The protein below binds the small molecule below.
Small molecule (SMILES): Nc1ccn([C@H]2C[C@H](O)[C@@H](COP(=O)(O)O)O2)c(=O)n1

Binding-site contacts:
Ligand atom C2' contacts residue PRO204 of chain 1.GB at 4.3 Å (hydrophobic).
Ligand atom O4' contacts residue ARG92 of chain 1.GB at 4.2 Å.
Ligand atom C6 contacts residue PHE205 of chain 1.GB at 4.4 Å (hydrophobic).
Ligand atom C4 contacts residue ARG92 of chain 1.GB at 4.4 Å.
Ligand atom O4' contacts residue PRO204 of chain 1.GB at 3.6 Å (h-bond).
Ligand atom O5' contacts residue ASP202 of chain 1.GB at 4.4 Å.
Ligand atom C2' contacts residue DA1 of chain 1.VF at 3.3 Å.
Ligand atom C1' contacts residue PRO204 of chain 1.GB at 3.7 Å (hydrophobic).
Ligand atom C5' contacts residue ASP202 of chain 1.GB at 4.0 Å.
Ligand atom C5' contacts residue PRO204 of chain 1.GB at 4.3 Å (hydrophobic).
Ligand atom C4' contacts residue VAL203 of chain 1.GB at 4.2 Å (hydrophobic).
Ligand atom O3' contacts residue DA1 of chain 1.VF at 1.6 Å.
Ligand atom C2 contacts residue ARG92 of chain 1.GB at 4.3 Å.
Ligand atom C5 contacts residue ARG92 of chain 1.GB at 4.3 Å.
Ligand atom C4' contacts residue DA1 of chain 1.VF at 3.9 Å.
Ligand atom C1' contacts residue ARG92 of chain 1.GB at 4.4 Å.
Ligand atom C4' contacts residue PRO204 of chain 1.GB at 3.6 Å (hydrophobic).
Ligand atom C6 contacts residue ARG92 of chain 1.GB at 4.0 Å.
Ligand atom C3' contacts residue DA1 of chain 1.VF at 2.6 Å.
Ligand atom O4' contacts residue VAL203 of chain 1.GB at 3.6 Å.
Ligand atom N1 contacts residue ARG92 of chain 1.GB at 4.0 Å.
Ligand atom C1' contacts residue VAL203 of chain 1.GB at 4.1 Å (hydrophobic).
Ligand atom C5 contacts residue PHE205 of chain 1.GB at 4.2 Å (hydrophobic).

Sequence of chain 1.GB:
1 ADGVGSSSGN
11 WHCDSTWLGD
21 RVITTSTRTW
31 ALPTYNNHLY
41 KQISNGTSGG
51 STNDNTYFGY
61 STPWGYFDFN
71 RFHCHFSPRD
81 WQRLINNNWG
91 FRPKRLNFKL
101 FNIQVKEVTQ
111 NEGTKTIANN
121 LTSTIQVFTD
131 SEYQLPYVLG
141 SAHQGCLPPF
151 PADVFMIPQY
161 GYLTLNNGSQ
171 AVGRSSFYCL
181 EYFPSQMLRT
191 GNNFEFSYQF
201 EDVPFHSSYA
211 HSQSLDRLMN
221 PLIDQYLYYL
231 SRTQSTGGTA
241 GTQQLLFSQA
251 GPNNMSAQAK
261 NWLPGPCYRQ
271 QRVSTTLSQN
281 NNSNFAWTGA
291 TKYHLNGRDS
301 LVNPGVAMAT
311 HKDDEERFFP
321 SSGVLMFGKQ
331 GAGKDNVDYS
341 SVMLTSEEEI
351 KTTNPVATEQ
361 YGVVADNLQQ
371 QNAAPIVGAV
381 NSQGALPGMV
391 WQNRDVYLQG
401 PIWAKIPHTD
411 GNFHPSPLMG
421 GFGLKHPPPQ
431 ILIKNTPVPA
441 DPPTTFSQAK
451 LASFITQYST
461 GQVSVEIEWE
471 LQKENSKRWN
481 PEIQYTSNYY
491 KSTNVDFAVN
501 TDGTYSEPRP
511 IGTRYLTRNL